Binding-site contacts:
Ligand atom C contacts residue LEU52 of chain 1.A at 3.7 Å (hydrophobic).
Ligand atom C4 contacts residue LEU176 of chain 1.A at 3.7 Å (hydrophobic).
Ligand atom C13 contacts residue GLU173 of chain 1.A at 3.1 Å.
Ligand atom C contacts residue PHE330 of chain 1.A at 3.4 Å (hydrophobic).
Ligand atom C2 contacts residue LEU176 of chain 1.A at 3.6 Å (hydrophobic).
Ligand atom N contacts residue LEU176 of chain 1.A at 3.6 Å.
Ligand atom C13 contacts residue GLU130 of chain 1.A at 3.7 Å.
Ligand atom C2 contacts residue PHE330 of chain 1.A at 3.7 Å (hydrophobic).
Ligand atom C3 contacts residue ALA73 of chain 1.A at 3.2 Å (hydrophobic).
Ligand atom O contacts residue PHE330 of chain 1.A at 3.9 Å.
Ligand atom C3 contacts residue GLU124 of chain 1.A at 3.2 Å.
Ligand atom C12 contacts residue GLU130 of chain 1.A at 3.7 Å.
Ligand atom C10 contacts residue VAL60 of chain 1.A at 3.8 Å (hydrophobic).
Ligand atom N contacts residue TYR125 of chain 1.A at 3.6 Å.
Ligand atom N2 contacts residue ASP187 of chain 1.A at 2.7 Å (salt-bridge).
Ligand atom C2 contacts residue TYR125 of chain 1.A at 3.6 Å (hydrophobic).
Ligand atom N contacts residue ALA73 of chain 1.A at 3.6 Å.
Ligand atom C3 contacts residue VAL126 of chain 1.A at 3.6 Å (hydrophobic).
Ligand atom C5 contacts residue LEU176 of chain 1.A at 3.6 Å (hydrophobic).
Ligand atom C6 contacts residue VAL60 of chain 1.A at 3.8 Å (hydrophobic).
Ligand atom N contacts residue VAL126 of chain 1.A at 2.8 Å (h-bond).
Ligand atom O1 contacts residue VAL60 of chain 1.A at 3.3 Å.
Ligand atom C14 contacts residue THR186 of chain 1.A at 3.1 Å.
Ligand atom C11 contacts residue ASP187 of chain 1.A at 3.5 Å.
Ligand atom C14 contacts residue ASP187 of chain 1.A at 3.2 Å.
Ligand atom C2 contacts residue VAL126 of chain 1.A at 3.6 Å (hydrophobic).
Ligand atom C13 contacts residue THR186 of chain 1.A at 3.3 Å.
Ligand atom N2 contacts residue GLU130 of chain 1.A at 3.8 Å.
Ligand atom C1 contacts residue LEU176 of chain 1.A at 3.7 Å (hydrophobic).
Ligand atom N contacts residue GLU124 of chain 1.A at 3.7 Å.
Ligand atom C12 contacts residue ASP187 of chain 1.A at 3.7 Å.
Ligand atom N2 contacts residue ASN174 of chain 1.A at 3.1 Å (h-bond).
Ligand atom C4 contacts residue ALA73 of chain 1.A at 3.4 Å (hydrophobic).
Ligand atom C8 contacts residue MET123 of chain 1.A at 3.6 Å (hydrophobic).
Ligand atom C3 contacts residue LEU176 of chain 1.A at 3.7 Å (hydrophobic).
Ligand atom O1 contacts residue GLY53 of chain 1.A at 3.8 Å.
Ligand atom C5 contacts residue ALA73 of chain 1.A at 3.8 Å (hydrophobic).
Ligand atom N2 contacts residue GLU173 of chain 1.A at 2.9 Å (salt-bridge).
Ligand atom O contacts residue LEU176 of chain 1.A at 3.8 Å.
Ligand atom C13 contacts residue ASP187 of chain 1.A at 3.1 Å.

Sequence of chain 1.A:
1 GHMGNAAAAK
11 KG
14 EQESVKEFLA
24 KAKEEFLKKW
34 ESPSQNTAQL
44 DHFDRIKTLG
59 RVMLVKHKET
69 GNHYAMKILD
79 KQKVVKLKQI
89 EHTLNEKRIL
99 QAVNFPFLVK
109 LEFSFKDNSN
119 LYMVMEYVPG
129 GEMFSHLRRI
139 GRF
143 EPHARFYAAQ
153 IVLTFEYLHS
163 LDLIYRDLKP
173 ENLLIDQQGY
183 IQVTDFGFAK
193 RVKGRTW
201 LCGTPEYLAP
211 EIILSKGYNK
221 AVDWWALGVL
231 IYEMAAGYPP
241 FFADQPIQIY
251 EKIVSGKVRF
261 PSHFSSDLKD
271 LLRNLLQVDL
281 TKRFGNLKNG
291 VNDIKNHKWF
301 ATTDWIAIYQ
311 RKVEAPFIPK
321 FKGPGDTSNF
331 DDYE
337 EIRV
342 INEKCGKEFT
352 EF

A protein and the small-molecule ligand that binds it are described below.
Small molecule (SMILES): Cc1cncc2cccc(S(=O)(=O)N3CCCNCC3)c12